Binding-site contacts:
Ligand atom C4 contacts residue TYR127 of chain 1.A at 3.7 Å (hydrophobic).
Ligand atom O9 contacts residue TYR127 of chain 1.A at 3.8 Å.
Ligand atom C12 contacts residue ARG177 of chain 1.A at 3.8 Å.
Ligand atom C2 contacts residue MET83 of chain 1.A at 3.7 Å (hydrophobic).
Ligand atom C10 contacts residue HIS13 of chain 1.A at 3.6 Å.
Ligand atom C11 contacts residue MET83 of chain 1.A at 3.9 Å (hydrophobic).
Ligand atom C3 contacts residue ARG118 of chain 1.A at 3.3 Å.
Ligand atom O7 contacts residue GLN80 of chain 1.A at 3.0 Å (h-bond).
Ligand atom N5 contacts residue GLN80 of chain 1.A at 2.8 Å (h-bond).
Ligand atom C15 contacts residue ARG177 of chain 1.A at 3.7 Å.
Ligand atom C14 contacts residue TYR127 of chain 1.A at 3.7 Å (hydrophobic).
Ligand atom O7 contacts residue ALA123 of chain 1.A at 3.5 Å.
Ligand atom O16 contacts residue ARG177 of chain 1.A at 3.9 Å.
Ligand atom C13 contacts residue TRP43 of chain 1.A at 4.0 Å (hydrophobic).
Ligand atom C13 contacts residue MET83 of chain 1.A at 3.6 Å (hydrophobic).
Ligand atom C14 contacts residue TYR56 of chain 1.A at 3.6 Å (hydrophobic).
Ligand atom O9 contacts residue ILE55 of chain 1.A at 3.7 Å.
Ligand atom C4 contacts residue MET83 of chain 1.A at 3.9 Å (hydrophobic).
Ligand atom O7 contacts residue ALA122 of chain 1.A at 3.7 Å.
Ligand atom C12 contacts residue TRP43 of chain 1.A at 3.6 Å (hydrophobic).
Ligand atom C11 contacts residue TYR127 of chain 1.A at 3.5 Å (hydrophobic).
Ligand atom N8 contacts residue MET83 of chain 1.A at 3.6 Å.
Ligand atom O16 contacts residue ARG118 of chain 1.A at 3.6 Å.
Ligand atom O7 contacts residue TYR127 of chain 1.A at 3.2 Å.
Ligand atom N8 contacts residue TYR127 of chain 1.A at 3.9 Å.
Ligand atom O18 contacts residue HIS13 of chain 1.A at 2.7 Å.
Ligand atom O16 contacts residue GLU38 of chain 1.A at 3.1 Å (salt-bridge).
Ligand atom C6 contacts residue TYR127 of chain 1.A at 3.4 Å (hydrophobic).
Ligand atom C14 contacts residue HIS13 of chain 1.A at 3.9 Å.
Ligand atom C6 contacts residue GLN80 of chain 1.A at 3.7 Å.
Ligand atom C3 contacts residue TYR87 of chain 1.A at 3.4 Å (hydrophobic).
Ligand atom O18 contacts residue GLU180 of chain 1.A at 3.7 Å.
Ligand atom N5 contacts residue MET83 of chain 1.A at 4.0 Å.
Ligand atom N5 contacts residue TYR127 of chain 1.A at 3.4 Å.
Ligand atom C12 contacts residue GLU38 of chain 1.A at 3.2 Å.
Ligand atom C17 contacts residue MET83 of chain 1.A at 4.0 Å (hydrophobic).
Ligand atom C1 contacts residue ARG177 of chain 1.A at 4.0 Å.
Ligand atom O9 contacts residue GLN80 of chain 1.A at 3.7 Å.
Ligand atom C11 contacts residue GLN80 of chain 1.A at 3.7 Å.
Ligand atom C15 contacts residue ILE52 of chain 1.A at 3.4 Å (hydrophobic).

Sequence of chain 1.A:
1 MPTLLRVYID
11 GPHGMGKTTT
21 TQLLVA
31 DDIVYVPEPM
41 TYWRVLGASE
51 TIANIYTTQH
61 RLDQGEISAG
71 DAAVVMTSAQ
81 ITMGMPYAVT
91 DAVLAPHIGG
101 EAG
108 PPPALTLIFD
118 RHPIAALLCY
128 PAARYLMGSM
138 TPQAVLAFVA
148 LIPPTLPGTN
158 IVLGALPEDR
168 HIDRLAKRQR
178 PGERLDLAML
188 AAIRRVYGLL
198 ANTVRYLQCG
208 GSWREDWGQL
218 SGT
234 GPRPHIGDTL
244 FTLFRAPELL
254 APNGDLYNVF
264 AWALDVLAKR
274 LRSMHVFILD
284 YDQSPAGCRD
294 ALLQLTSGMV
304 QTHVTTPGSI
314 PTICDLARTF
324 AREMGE

A protein and the small-molecule ligand that binds it are described below.
Small molecule (SMILES): Cc1cn([C@H]2C[C@H](O)[C@]3(CO)C[C@H]23)c(=O)[nH]c1=O